Sequence of chain 1.B:
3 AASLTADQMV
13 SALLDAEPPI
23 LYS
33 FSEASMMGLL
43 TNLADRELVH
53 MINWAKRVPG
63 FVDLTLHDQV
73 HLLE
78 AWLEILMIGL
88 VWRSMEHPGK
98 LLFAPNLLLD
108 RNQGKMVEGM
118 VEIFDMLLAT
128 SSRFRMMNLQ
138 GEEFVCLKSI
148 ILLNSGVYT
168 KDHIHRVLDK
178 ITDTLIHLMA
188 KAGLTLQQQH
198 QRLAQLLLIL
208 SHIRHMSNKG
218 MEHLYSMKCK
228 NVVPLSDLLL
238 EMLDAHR

Binding-site contacts:
Ligand atom CD1 contacts residue ASP234 of chain 1.B at 3.5 Å.
Ligand atom CA contacts residue GLU238 of chain 1.B at 3.8 Å.
Ligand atom CD2 contacts residue LEU68 of chain 1.B at 3.5 Å (hydrophobic).
Ligand atom CD2 contacts residue MET239 of chain 1.B at 3.9 Å (hydrophobic).
Ligand atom CG contacts residue ILE54 of chain 1.B at 3.8 Å (hydrophobic).
Ligand atom CD2 contacts residue ILE54 of chain 1.B at 3.9 Å (hydrophobic).
Ligand atom CD1 contacts residue GLU238 of chain 1.B at 3.9 Å.
Ligand atom O contacts residue LEU68 of chain 1.B at 4.2 Å.
Ligand atom CB contacts residue GLU238 of chain 1.B at 3.5 Å.
Ligand atom CB contacts residue GLU238 of chain 1.B at 4.1 Å.
Ligand atom CD1 contacts residue VAL72 of chain 1.B at 3.6 Å (hydrophobic).
Ligand atom CB contacts residue LEU68 of chain 1.B at 3.7 Å (hydrophobic).
Ligand atom CB contacts residue LEU235 of chain 1.B at 4.1 Å (hydrophobic).
Ligand atom CD1 contacts residue LEU68 of chain 1.B at 4.1 Å (hydrophobic).
Ligand atom CD2 contacts residue LYS58 of chain 1.B at 4.0 Å.
Ligand atom O contacts residue ILE54 of chain 1.B at 3.8 Å.
Ligand atom CA contacts residue GLU238 of chain 1.B at 3.8 Å.
Ligand atom CD2 contacts residue VAL72 of chain 1.B at 3.7 Å (hydrophobic).
Ligand atom N contacts residue GLU238 of chain 1.B at 3.0 Å (salt-bridge).
Ligand atom C contacts residue GLU238 of chain 1.B at 3.9 Å.
Ligand atom ND1 contacts residue VAL72 of chain 1.B at 3.8 Å.
Ligand atom O contacts residue LYS58 of chain 1.B at 3.4 Å.
Ligand atom CD1 contacts residue LEU235 of chain 1.B at 3.7 Å (hydrophobic).
Ligand atom CD1 contacts residue ILE54 of chain 1.B at 3.2 Å (hydrophobic).
Ligand atom CA contacts residue ILE54 of chain 1.B at 4.1 Å (hydrophobic).
Ligand atom C contacts residue ILE54 of chain 1.B at 4.0 Å (hydrophobic).
Ligand atom CD2 contacts residue GLN71 of chain 1.B at 3.5 Å.
Ligand atom CE1 contacts residue LEU68 of chain 1.B at 3.4 Å (hydrophobic).
Ligand atom CG1 contacts residue GLU238 of chain 1.B at 3.5 Å.
Ligand atom CD2 contacts residue LEU75 of chain 1.B at 4.0 Å (hydrophobic).
Ligand atom CD2 contacts residue GLU76 of chain 1.B at 3.7 Å.
Ligand atom CB contacts residue ILE54 of chain 1.B at 3.3 Å (hydrophobic).
Ligand atom CD1 contacts residue GLN71 of chain 1.B at 4.1 Å.
Ligand atom CG contacts residue LEU68 of chain 1.B at 4.1 Å (hydrophobic).
Ligand atom CG2 contacts residue LEU235 of chain 1.B at 3.8 Å (hydrophobic).
Ligand atom CD2 contacts residue PHE63 of chain 1.B at 4.2 Å (hydrophobic).
Ligand atom NE2 contacts residue LEU68 of chain 1.B at 3.0 Å.
Ligand atom CD1 contacts residue LEU235 of chain 1.B at 3.5 Å (hydrophobic).
Ligand atom N contacts residue ILE54 of chain 1.B at 4.1 Å.
Ligand atom ND1 contacts residue LEU68 of chain 1.B at 3.8 Å.

A protein and the small-molecule ligand that binds it are described below.
Small molecule (SMILES): CC[C@@H](C=O)NC(=O)[C@H](CC(C)C)NC(=O)[C@H](CC(C)C)NC(=O)[C@H](CCCN=C(N)N)NC(=O)[C@H](CC1=NC=NC1)NC(=O)[C@H](CC(C)C)NC(=O)[C@@H](NC(=O)[C@H](C)N)[C@@H](C)CC